Sequence of chain 1.C:
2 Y

The small molecule below binds the protein below.
Small molecule (SMILES): CC(=O)N[C@H]1Cc2ccc(cc2)OCCCC[C@@H](C(=O)N[C@@H](CCCN=C(N)N)C(=O)c2nc3ccccc3s2)NC(=O)[C@@H](Cc2c[nH]c3ccccc23)NC1=O

Binding-site contacts:
Ligand atom C61 contacts residue KCM5 of chain 1.C at 3.8 Å.
Ligand atom CE1 contacts residue GLN169 of chain 1.A at 3.6 Å.
Ligand atom CG contacts residue THR93 of chain 1.A at 3.4 Å.
Ligand atom O contacts residue DTR3 of chain 1.C at 3.5 Å (h-bond).
Ligand atom C21 contacts residue NLE4 of chain 1.C at 3.7 Å.
Ligand atom O contacts residue PHE92 of chain 1.A at 3.6 Å.
Ligand atom CD contacts residue THR93 of chain 1.A at 3.9 Å.
Ligand atom C contacts residue PHE92 of chain 1.A at 3.9 Å (hydrophobic).
Ligand atom CB contacts residue ASP91 of chain 1.A at 3.9 Å.
Ligand atom CE2 contacts residue GLN169 of chain 1.A at 3.9 Å.
Ligand atom CD contacts residue ASP91 of chain 1.A at 2.8 Å.
Ligand atom N contacts residue PHE92 of chain 1.A at 3.0 Å (h-bond).
Ligand atom OH contacts residue GLN169 of chain 1.A at 2.8 Å (h-bond).
Ligand atom C41 contacts residue KCM5 of chain 1.C at 3.4 Å.
Ligand atom CG contacts residue PHE92 of chain 1.A at 3.4 Å (hydrophobic).
Ligand atom CA contacts residue PHE92 of chain 1.A at 3.9 Å (hydrophobic).
Ligand atom CA contacts residue PHE92 of chain 1.A at 3.9 Å (hydrophobic).
Ligand atom CZ contacts residue ASP91 of chain 1.A at 3.7 Å.
Ligand atom NE contacts residue ASP91 of chain 1.A at 3.8 Å.
Ligand atom N contacts residue PHE92 of chain 1.A at 3.2 Å (h-bond).
Ligand atom CH3 contacts residue PHE92 of chain 1.A at 3.4 Å (hydrophobic).
Ligand atom CE3 contacts residue PHE92 of chain 1.A at 3.6 Å (hydrophobic).
Ligand atom CA contacts residue DTR3 of chain 1.C at 3.8 Å.
Ligand atom O contacts residue DTR3 of chain 1.C at 3.7 Å.
Ligand atom CH3 contacts residue THR93 of chain 1.A at 3.9 Å.
Ligand atom CE contacts residue TRP212 of chain 1.A at 3.6 Å (hydrophobic).
Ligand atom NH2 contacts residue ASP91 of chain 1.A at 2.9 Å (salt-bridge).
Ligand atom CB contacts residue PHE92 of chain 1.A at 3.4 Å (hydrophobic).
Ligand atom C71 contacts residue NLE4 of chain 1.C at 3.9 Å.
Ligand atom CE contacts residue THR93 of chain 1.A at 3.9 Å.
Ligand atom C51 contacts residue KCM5 of chain 1.C at 3.0 Å.
Ligand atom CB contacts residue PHE94 of chain 1.A at 3.7 Å (hydrophobic).
Ligand atom C31 contacts residue NLE4 of chain 1.C at 3.9 Å.
Ligand atom CB contacts residue PHE92 of chain 1.A at 3.9 Å (hydrophobic).
Ligand atom N contacts residue ASP91 of chain 1.A at 3.9 Å.
Ligand atom CE contacts residue GLN169 of chain 1.A at 3.7 Å.
Ligand atom CZ3 contacts residue PHE92 of chain 1.A at 3.9 Å (hydrophobic).
Ligand atom CZ contacts residue GLN169 of chain 1.A at 3.3 Å.
Ligand atom CG contacts residue ASP91 of chain 1.A at 3.1 Å.
Ligand atom N11 contacts residue NLE4 of chain 1.C at 3.8 Å.

Sequence of chain 1.A:
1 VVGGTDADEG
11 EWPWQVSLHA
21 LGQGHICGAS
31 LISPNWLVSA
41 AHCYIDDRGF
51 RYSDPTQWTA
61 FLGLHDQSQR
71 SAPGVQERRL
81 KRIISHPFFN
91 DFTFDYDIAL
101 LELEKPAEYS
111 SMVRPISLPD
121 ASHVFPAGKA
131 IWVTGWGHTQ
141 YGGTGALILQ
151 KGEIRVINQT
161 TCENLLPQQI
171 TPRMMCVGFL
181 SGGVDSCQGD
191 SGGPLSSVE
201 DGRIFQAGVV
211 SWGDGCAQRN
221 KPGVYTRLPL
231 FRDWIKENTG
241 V